Binding-site contacts:
Ligand atom C1 contacts residue ASN85 of chain 1.D at 1.4 Å.
Ligand atom O3 contacts residue ASN85 of chain 1.D at 3.3 Å (h-bond).
Ligand atom O6 contacts residue ASN85 of chain 1.D at 3.7 Å.
Ligand atom C2 contacts residue ASN85 of chain 1.D at 2.4 Å.
Ligand atom O5 contacts residue ASN85 of chain 1.D at 2.3 Å (h-bond).
Ligand atom N2 contacts residue ASN85 of chain 1.D at 3.6 Å.
Ligand atom O6 contacts residue SER86 of chain 1.D at 4.0 Å.
Ligand atom C3 contacts residue ASN85 of chain 1.D at 3.3 Å.
Ligand atom C4 contacts residue ASN85 of chain 1.D at 3.8 Å.
Ligand atom C6 contacts residue ASN85 of chain 1.D at 3.3 Å.
Ligand atom C5 contacts residue ASN85 of chain 1.D at 3.2 Å.
Ligand atom O6 contacts residue SER87 of chain 1.D at 3.5 Å.

This small molecule binds to this protein.
Small molecule (SMILES): CC(=O)N[C@@H]1[C@@H](O)[C@H](O)[C@@H](CO)O[C@H]1O

Sequence of chain 1.D:
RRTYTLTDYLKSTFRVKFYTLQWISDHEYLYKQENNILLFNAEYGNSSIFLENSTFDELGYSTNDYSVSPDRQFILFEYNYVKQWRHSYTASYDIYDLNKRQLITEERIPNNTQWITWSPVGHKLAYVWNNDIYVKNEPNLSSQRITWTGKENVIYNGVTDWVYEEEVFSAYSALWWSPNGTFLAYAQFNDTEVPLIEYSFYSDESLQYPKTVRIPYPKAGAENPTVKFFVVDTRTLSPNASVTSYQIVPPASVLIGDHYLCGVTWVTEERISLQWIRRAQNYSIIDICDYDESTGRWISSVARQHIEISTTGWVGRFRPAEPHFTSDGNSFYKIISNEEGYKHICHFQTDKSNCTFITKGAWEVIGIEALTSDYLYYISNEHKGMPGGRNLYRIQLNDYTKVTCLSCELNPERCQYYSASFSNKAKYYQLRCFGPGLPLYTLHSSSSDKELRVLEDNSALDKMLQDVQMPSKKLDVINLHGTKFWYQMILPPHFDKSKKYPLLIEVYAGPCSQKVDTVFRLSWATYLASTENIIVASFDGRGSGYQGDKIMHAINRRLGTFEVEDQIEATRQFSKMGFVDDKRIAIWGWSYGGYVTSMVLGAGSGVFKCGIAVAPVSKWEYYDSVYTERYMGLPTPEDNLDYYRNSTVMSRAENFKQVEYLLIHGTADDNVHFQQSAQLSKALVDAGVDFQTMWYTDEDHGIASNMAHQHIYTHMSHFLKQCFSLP